Sequence of chain 2.A:
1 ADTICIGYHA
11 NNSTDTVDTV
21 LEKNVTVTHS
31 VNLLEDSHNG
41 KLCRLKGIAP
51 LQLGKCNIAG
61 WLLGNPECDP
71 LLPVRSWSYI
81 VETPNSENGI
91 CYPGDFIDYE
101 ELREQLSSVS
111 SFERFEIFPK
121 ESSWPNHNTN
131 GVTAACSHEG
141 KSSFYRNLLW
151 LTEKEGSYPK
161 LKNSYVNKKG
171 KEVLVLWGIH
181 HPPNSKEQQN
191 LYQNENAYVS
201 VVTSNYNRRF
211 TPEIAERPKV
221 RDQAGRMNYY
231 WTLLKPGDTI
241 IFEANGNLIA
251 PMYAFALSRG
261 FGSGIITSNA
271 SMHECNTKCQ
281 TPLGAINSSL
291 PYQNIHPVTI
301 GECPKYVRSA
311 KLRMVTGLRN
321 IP

This small molecule binds to this protein.
Small molecule (SMILES): CC(=O)N[C@H]1[C@H](O[C@H]2[C@H](O)[C@@H](NC(C)=O)CO[C@@H]2CO)O[C@H](CO)[C@@H](O)[C@@H]1O

Binding-site contacts:
Ligand atom C8 contacts residue ASN276 of chain 2.A at 3.6 Å.
Ligand atom C7 contacts residue ASN287 of chain 2.A at 3.3 Å.
Ligand atom C2 contacts residue ASN287 of chain 2.A at 2.4 Å.
Ligand atom C4 contacts residue ASN287 of chain 2.A at 4.2 Å.
Ligand atom C3 contacts residue ASN287 of chain 2.A at 3.8 Å.
Ligand atom O7 contacts residue ASN287 of chain 2.A at 3.2 Å (h-bond).
Ligand atom O5 contacts residue ASN287 of chain 2.A at 2.3 Å (h-bond).
Ligand atom C5 contacts residue ASN287 of chain 2.A at 3.6 Å.
Ligand atom C8 contacts residue ASN287 of chain 2.A at 4.5 Å.
Ligand atom N2 contacts residue ASN287 of chain 2.A at 2.9 Å (h-bond).
Ligand atom C1 contacts residue ASN287 of chain 2.A at 1.4 Å.